Binding-site contacts:
Ligand atom C2 contacts residue ASN12 of chain 12.L at 3.2 Å.
Ligand atom C1 contacts residue ASN12 of chain 12.L at 2.1 Å.
Ligand atom O5 contacts residue ASN12 of chain 12.L at 2.6 Å (h-bond).
Ligand atom C5 contacts residue ASN12 of chain 12.L at 4.0 Å.
Ligand atom O7 contacts residue ASN12 of chain 12.L at 3.7 Å.
Ligand atom N2 contacts residue ASN12 of chain 12.L at 3.8 Å.
Ligand atom C7 contacts residue ASN12 of chain 12.L at 3.9 Å.

Sequence of chain 12.L:
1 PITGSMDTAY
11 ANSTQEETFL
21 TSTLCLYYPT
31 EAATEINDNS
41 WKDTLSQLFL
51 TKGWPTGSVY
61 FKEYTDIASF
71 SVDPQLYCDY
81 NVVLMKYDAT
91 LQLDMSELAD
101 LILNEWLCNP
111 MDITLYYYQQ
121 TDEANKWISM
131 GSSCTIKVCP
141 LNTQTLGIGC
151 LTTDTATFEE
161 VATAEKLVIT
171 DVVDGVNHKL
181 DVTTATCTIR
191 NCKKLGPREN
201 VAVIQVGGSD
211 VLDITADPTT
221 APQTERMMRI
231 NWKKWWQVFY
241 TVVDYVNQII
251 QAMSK

The small molecule below binds the protein below.
Small molecule (SMILES): CC(=O)N[C@H]1[C@H](O[C@H]2[C@H](O)[C@@H](NC(C)=O)CO[C@@H]2CO)O[C@H](CO)[C@@H](O)[C@@H]1O